Binding-site contacts:
Ligand atom CA5 contacts residue PHE186 of chain 5.A at 3.6 Å (hydrophobic).
Ligand atom OA2 contacts residue GLU259 of chain 5.A at 3.4 Å (salt-bridge).
Ligand atom CA5 contacts residue HIS240 of chain 5.A at 3.4 Å.
Ligand atom CB1 contacts residue TYR249 of chain 5.A at 3.6 Å (hydrophobic).
Ligand atom OA3 contacts residue HIS145 of chain 5.A at 3.3 Å (h-bond).
Ligand atom CA4 contacts residue ASN242 of chain 5.A at 3.3 Å.
Ligand atom CA6 contacts residue PHE186 of chain 5.A at 3.6 Å (hydrophobic).
Ligand atom CA1 contacts residue TYR249 of chain 5.A at 3.5 Å (hydrophobic).
Ligand atom CA2 contacts residue TYR249 of chain 5.A at 3.1 Å (hydrophobic).
Ligand atom OA2 contacts residue TYR249 of chain 5.A at 2.6 Å (h-bond).
Ligand atom CA6 contacts residue PRO279 of chain 5.A at 3.8 Å (hydrophobic).
Ligand atom OA3 contacts residue GLU259 of chain 5.A at 3.3 Å (salt-bridge).
Ligand atom OA2 contacts residue HIS209 of chain 5.A at 2.9 Å.
Ligand atom CA3 contacts residue HIS194 of chain 5.A at 3.6 Å.
Ligand atom CL1 contacts residue HIS209 of chain 5.A at 4.0 Å.
Ligand atom CA4 contacts residue HIS194 of chain 5.A at 3.8 Å.
Ligand atom CA4 contacts residue HIS240 of chain 5.A at 3.5 Å.
Ligand atom CL1 contacts residue PHE186 of chain 5.A at 3.9 Å.
Ligand atom CB3 contacts residue MET174 of chain 5.A at 4.0 Å (hydrophobic).
Ligand atom OA3 contacts residue FE21 of chain 5.B at 2.3 Å.
Ligand atom CA3 contacts residue FE21 of chain 5.B at 3.0 Å.
Ligand atom CA6 contacts residue HIS240 of chain 5.A at 3.6 Å.
Ligand atom CA3 contacts residue TYR249 of chain 5.A at 3.9 Å (hydrophobic).
Ligand atom CA4 contacts residue PHE186 of chain 5.A at 3.6 Å (hydrophobic).
Ligand atom CA1 contacts residue HIS240 of chain 5.A at 3.5 Å.
Ligand atom CB3 contacts residue PHE201 of chain 5.A at 3.7 Å (hydrophobic).
Ligand atom CB6 contacts residue TYR249 of chain 5.A at 3.6 Å (hydrophobic).
Ligand atom CA3 contacts residue PHE186 of chain 5.A at 3.9 Å (hydrophobic).
Ligand atom OA3 contacts residue HIS240 of chain 5.A at 3.7 Å.
Ligand atom OA2 contacts residue FE21 of chain 5.B at 2.1 Å.
Ligand atom CB2 contacts residue MET174 of chain 5.A at 3.7 Å (hydrophobic).
Ligand atom CB1 contacts residue MET174 of chain 5.A at 3.8 Å (hydrophobic).
Ligand atom CA2 contacts residue FE21 of chain 5.B at 3.0 Å.
Ligand atom CA2 contacts residue HIS240 of chain 5.A at 3.5 Å.
Ligand atom CA3 contacts residue HIS240 of chain 5.A at 3.3 Å.
Ligand atom CA5 contacts residue ILE172 of chain 5.A at 3.9 Å (hydrophobic).
Ligand atom CA5 contacts residue ASN242 of chain 5.A at 3.2 Å.
Ligand atom CL1 contacts residue VAL147 of chain 5.A at 3.5 Å.
Ligand atom OA3 contacts residue HIS194 of chain 5.A at 3.0 Å (h-bond).
Ligand atom OA2 contacts residue HIS240 of chain 5.A at 4.0 Å.

This protein binds this small molecule.
Small molecule (SMILES): Oc1cccc(-c2ccccc2Cl)c1O

Sequence of chain 5.A:
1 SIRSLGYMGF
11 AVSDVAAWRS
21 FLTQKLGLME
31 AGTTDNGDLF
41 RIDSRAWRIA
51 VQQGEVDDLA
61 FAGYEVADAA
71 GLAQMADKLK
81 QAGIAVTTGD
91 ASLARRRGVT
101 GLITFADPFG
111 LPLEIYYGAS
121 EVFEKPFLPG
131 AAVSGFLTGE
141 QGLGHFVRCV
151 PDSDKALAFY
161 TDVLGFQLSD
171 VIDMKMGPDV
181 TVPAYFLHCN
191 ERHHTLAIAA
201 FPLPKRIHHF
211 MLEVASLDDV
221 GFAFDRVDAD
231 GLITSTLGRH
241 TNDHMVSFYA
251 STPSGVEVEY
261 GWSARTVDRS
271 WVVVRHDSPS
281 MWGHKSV